Sequence of chain 1.D:
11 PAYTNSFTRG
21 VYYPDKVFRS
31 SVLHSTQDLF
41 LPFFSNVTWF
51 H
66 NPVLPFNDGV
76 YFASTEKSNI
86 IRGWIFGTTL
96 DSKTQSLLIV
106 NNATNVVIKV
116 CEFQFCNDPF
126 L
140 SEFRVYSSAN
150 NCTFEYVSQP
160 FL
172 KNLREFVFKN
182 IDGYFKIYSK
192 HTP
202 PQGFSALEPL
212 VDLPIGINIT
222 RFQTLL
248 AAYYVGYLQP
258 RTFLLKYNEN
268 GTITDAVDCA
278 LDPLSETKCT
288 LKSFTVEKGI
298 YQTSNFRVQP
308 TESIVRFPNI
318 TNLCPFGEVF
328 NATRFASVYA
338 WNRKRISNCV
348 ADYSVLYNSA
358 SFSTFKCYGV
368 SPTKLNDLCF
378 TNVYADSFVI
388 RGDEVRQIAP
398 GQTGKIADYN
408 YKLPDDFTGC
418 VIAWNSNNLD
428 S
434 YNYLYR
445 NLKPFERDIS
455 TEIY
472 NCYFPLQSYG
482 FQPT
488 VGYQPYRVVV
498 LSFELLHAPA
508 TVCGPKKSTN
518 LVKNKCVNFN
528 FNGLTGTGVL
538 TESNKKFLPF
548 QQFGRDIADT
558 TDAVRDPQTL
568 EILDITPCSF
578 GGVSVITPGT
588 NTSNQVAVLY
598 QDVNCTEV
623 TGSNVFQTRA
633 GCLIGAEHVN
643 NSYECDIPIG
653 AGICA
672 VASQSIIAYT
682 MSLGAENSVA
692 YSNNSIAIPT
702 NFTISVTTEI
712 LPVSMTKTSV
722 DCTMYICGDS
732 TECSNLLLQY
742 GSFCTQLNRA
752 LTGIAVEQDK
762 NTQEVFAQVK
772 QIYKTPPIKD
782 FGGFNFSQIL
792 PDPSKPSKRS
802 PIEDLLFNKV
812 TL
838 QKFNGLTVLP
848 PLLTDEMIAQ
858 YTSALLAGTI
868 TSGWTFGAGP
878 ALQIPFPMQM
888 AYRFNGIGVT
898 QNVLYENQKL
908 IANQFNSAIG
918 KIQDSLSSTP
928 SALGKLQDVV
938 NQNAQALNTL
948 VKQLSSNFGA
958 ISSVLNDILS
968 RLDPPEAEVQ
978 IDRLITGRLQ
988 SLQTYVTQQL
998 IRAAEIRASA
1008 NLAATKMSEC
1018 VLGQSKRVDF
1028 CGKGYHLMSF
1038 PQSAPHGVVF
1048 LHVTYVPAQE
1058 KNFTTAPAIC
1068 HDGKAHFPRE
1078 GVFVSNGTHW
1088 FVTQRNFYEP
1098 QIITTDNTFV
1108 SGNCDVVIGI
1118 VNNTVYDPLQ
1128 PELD

Sequence of chain 1.C:
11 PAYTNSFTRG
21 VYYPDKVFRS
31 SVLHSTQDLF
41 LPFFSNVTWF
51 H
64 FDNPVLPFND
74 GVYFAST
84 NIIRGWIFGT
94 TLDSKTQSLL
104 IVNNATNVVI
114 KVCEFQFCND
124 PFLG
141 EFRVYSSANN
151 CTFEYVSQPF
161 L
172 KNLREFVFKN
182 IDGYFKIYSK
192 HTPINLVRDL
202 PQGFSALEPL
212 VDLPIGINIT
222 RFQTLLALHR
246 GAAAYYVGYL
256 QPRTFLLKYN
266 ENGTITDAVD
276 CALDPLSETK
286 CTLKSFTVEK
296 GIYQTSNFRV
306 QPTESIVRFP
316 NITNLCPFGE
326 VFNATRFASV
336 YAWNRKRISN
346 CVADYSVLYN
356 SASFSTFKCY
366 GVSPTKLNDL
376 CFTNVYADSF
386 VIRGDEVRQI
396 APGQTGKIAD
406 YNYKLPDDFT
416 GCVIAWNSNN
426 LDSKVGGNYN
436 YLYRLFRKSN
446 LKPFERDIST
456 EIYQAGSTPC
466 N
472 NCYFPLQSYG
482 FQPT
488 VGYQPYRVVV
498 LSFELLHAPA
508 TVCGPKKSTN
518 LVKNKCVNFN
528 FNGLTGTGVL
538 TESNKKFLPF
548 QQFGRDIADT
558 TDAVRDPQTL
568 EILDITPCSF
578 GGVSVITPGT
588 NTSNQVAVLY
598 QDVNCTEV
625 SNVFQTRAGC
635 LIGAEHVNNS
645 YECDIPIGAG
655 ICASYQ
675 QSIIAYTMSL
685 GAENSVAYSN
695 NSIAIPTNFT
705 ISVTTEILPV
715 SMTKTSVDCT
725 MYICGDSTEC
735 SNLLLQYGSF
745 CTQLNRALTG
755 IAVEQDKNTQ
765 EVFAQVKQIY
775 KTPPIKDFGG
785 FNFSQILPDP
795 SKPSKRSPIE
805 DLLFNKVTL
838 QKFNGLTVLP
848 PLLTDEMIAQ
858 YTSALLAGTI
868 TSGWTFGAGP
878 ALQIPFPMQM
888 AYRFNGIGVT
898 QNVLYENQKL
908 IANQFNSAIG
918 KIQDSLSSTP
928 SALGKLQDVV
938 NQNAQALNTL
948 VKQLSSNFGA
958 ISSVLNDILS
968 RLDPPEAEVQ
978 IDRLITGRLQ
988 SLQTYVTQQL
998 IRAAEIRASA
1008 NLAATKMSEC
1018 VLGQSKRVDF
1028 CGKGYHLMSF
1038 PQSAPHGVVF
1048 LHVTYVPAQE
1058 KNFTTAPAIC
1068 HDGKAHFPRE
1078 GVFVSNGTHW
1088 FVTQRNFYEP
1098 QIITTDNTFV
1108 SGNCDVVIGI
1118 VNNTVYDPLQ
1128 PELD

Binding-site contacts:
Ligand atom O7 contacts residue GLY1116 of chain 1.C at 4.0 Å.
Ligand atom N2 contacts residue ASN694 of chain 1.C at 2.9 Å (h-bond).
Ligand atom C5 contacts residue ASN694 of chain 1.C at 3.7 Å.
Ligand atom C8 contacts residue ASN694 of chain 1.C at 3.9 Å.
Ligand atom O5 contacts residue ASP781 of chain 1.D at 4.2 Å.
Ligand atom O5 contacts residue ASN694 of chain 1.C at 2.4 Å (h-bond).
Ligand atom C1 contacts residue ASN694 of chain 1.C at 1.4 Å.
Ligand atom C1 contacts residue ASP781 of chain 1.D at 4.5 Å.
Ligand atom C4 contacts residue ASN694 of chain 1.C at 4.2 Å.
Ligand atom C7 contacts residue ASN694 of chain 1.C at 3.6 Å.
Ligand atom O7 contacts residue ILE1115 of chain 1.C at 4.4 Å.
Ligand atom C3 contacts residue ASN694 of chain 1.C at 3.8 Å.
Ligand atom O7 contacts residue ASN694 of chain 1.C at 4.5 Å.
Ligand atom C2 contacts residue ASN694 of chain 1.C at 2.5 Å.

This small molecule binds to this protein.
Small molecule (SMILES): CC(=O)N[C@@H]1[C@@H](O)[C@H](O)[C@@H](CO)O[C@H]1O